Sequence of chain 4.A:
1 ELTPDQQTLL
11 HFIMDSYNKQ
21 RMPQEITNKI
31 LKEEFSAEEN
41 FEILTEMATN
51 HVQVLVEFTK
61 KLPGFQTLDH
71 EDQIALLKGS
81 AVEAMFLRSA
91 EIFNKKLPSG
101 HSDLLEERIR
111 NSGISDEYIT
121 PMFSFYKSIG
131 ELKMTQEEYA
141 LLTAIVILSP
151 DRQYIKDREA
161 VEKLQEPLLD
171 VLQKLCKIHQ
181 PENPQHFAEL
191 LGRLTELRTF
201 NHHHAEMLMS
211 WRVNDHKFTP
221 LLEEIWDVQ

This small molecule binds to this protein.
Small molecule (SMILES): Cc1cccc(C)c1-c1noc(C(C)C)c1COc1ccc(-c2ccc3cc(C(=O)O)ncc3c2)cc1

Binding-site contacts:
Ligand atom C28 contacts residue TYR126 of chain 4.A at 3.4 Å (hydrophobic).
Ligand atom C27 contacts residue TYR126 of chain 4.A at 3.4 Å (hydrophobic).
Ligand atom C26 contacts residue PHE86 of chain 4.A at 3.5 Å (hydrophobic).
Ligand atom C19 contacts residue MET22 of chain 4.A at 3.9 Å (hydrophobic).
Ligand atom C3 contacts residue PHE218 of chain 4.A at 3.8 Å (hydrophobic).
Ligand atom C12 contacts residue MET47 of chain 4.A at 3.6 Å (hydrophobic).
Ligand atom CL1 contacts residue MET85 of chain 4.A at 3.6 Å (hydrophobic).
Ligand atom C27 contacts residue SER89 of chain 4.A at 3.7 Å.
Ligand atom C21 contacts residue MET22 of chain 4.A at 3.5 Å (hydrophobic).
Ligand atom C1 contacts residue PHE41 of chain 4.A at 3.8 Å (hydrophobic).
Ligand atom C20 contacts residue HIS51 of chain 4.A at 3.9 Å.
Ligand atom C23 contacts residue MET22 of chain 4.A at 4.0 Å (hydrophobic).
Ligand atom O3 contacts residue SER99 of chain 4.A at 3.1 Å.
Ligand atom C18 contacts residue ILE92 of chain 4.A at 4.0 Å (hydrophobic).
Ligand atom C10 contacts residue HIS51 of chain 4.A at 3.9 Å.
Ligand atom C7 contacts residue LEU44 of chain 4.A at 3.7 Å (hydrophobic).
Ligand atom C23 contacts residue ARG88 of chain 4.A at 3.8 Å.
Ligand atom C2 contacts residue LEU44 of chain 4.A at 3.9 Å (hydrophobic).
Ligand atom O4 contacts residue ARG88 of chain 4.A at 3.7 Å.
Ligand atom C3 contacts residue THR45 of chain 4.A at 3.9 Å.
Ligand atom C18 contacts residue THR27 of chain 4.A at 3.9 Å.
Ligand atom C1 contacts residue LEU44 of chain 4.A at 3.8 Å (hydrophobic).
Ligand atom O1 contacts residue HIS204 of chain 4.A at 3.7 Å.
Ligand atom CL1 contacts residue HIS204 of chain 4.A at 3.9 Å.
Ligand atom C20 contacts residue MET22 of chain 4.A at 3.0 Å (hydrophobic).
Ligand atom CL1 contacts residue TRP226 of chain 4.A at 4.0 Å (hydrophobic).
Ligand atom C22 contacts residue MET22 of chain 4.A at 3.9 Å (hydrophobic).
Ligand atom N1 contacts residue HIS204 of chain 4.A at 3.1 Å (h-bond).
Ligand atom C9 contacts residue ALA48 of chain 4.A at 3.9 Å (hydrophobic).
Ligand atom C11 contacts residue MET47 of chain 4.A at 3.9 Å (hydrophobic).
Ligand atom C19 contacts residue ARG88 of chain 4.A at 3.8 Å.
Ligand atom C2 contacts residue THR45 of chain 4.A at 4.0 Å.
Ligand atom N2 contacts residue ARG88 of chain 4.A at 3.7 Å.
Ligand atom C3 contacts residue TRP226 of chain 4.A at 3.8 Å (hydrophobic).
Ligand atom N2 contacts residue MET22 of chain 4.A at 3.6 Å.
Ligand atom C15 contacts residue MET47 of chain 4.A at 3.7 Å (hydrophobic).
Ligand atom C1 contacts residue THR45 of chain 4.A at 3.6 Å.
Ligand atom C27 contacts residue PHE86 of chain 4.A at 3.5 Å (hydrophobic).
Ligand atom O1 contacts residue TRP211 of chain 4.A at 3.7 Å.
Ligand atom O4 contacts residue MET22 of chain 4.A at 3.9 Å.